Sequence of chain 1.C:
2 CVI

The protein below binds the small molecule below.
Small molecule (SMILES): CC(C)CCCC(C)CCCC(C)C[C@@H](O)P(=O)(O)O

Binding-site contacts:
Ligand atom C4 contacts residue HIS157 of chain 1.A at 4.1 Å.
Ligand atom O3P contacts residue TYR300 of chain 1.B at 3.9 Å.
Ligand atom O1P contacts residue ARG291 of chain 1.B at 3.5 Å (salt-bridge).
Ligand atom C7 contacts residue HIS248 of chain 1.B at 3.9 Å.
Ligand atom C6 contacts residue HIS248 of chain 1.B at 3.5 Å.
Ligand atom C15 contacts residue TRP303 of chain 1.B at 3.9 Å (hydrophobic).
Ligand atom C13 contacts residue TRP303 of chain 1.B at 3.9 Å (hydrophobic).
Ligand atom C13 contacts residue CYS254 of chain 1.B at 4.0 Å (hydrophobic).
Ligand atom C12 contacts residue TRP303 of chain 1.B at 3.5 Å (hydrophobic).
Ligand atom C14 contacts residue ILE4 of chain 1.C at 3.6 Å (hydrophobic).
Ligand atom C8 contacts residue ILE4 of chain 1.C at 3.8 Å (hydrophobic).
Ligand atom C10 contacts residue GLY250 of chain 1.B at 3.5 Å.
Ligand atom C9 contacts residue TYR361 of chain 1.B at 3.6 Å (hydrophobic).
Ligand atom C14 contacts residue ARG202 of chain 1.B at 3.8 Å.
Ligand atom O2P contacts residue HIS248 of chain 1.B at 2.9 Å (h-bond).
Ligand atom C5 contacts residue TYR122 of chain 1.A at 2.8 Å (hydrophobic).
Ligand atom C3 contacts residue HIS248 of chain 1.B at 3.9 Å.
Ligand atom C5 contacts residue VAL3 of chain 1.C at 3.9 Å (hydrophobic).
Ligand atom P contacts residue ARG291 of chain 1.B at 3.8 Å.
Ligand atom C5 contacts residue TYR251 of chain 1.B at 3.8 Å (hydrophobic).
Ligand atom C15 contacts residue TYR205 of chain 1.B at 3.6 Å (hydrophobic).
Ligand atom O1 contacts residue HIS157 of chain 1.A at 4.1 Å.
Ligand atom C6 contacts residue TYR122 of chain 1.A at 4.0 Å (hydrophobic).
Ligand atom C11 contacts residue ILE4 of chain 1.C at 3.8 Å (hydrophobic).
Ligand atom C9 contacts residue TRP303 of chain 1.B at 3.7 Å (hydrophobic).
Ligand atom C15 contacts residue CYS254 of chain 1.B at 3.9 Å (hydrophobic).
Ligand atom C10 contacts residue TRP303 of chain 1.B at 4.0 Å (hydrophobic).
Ligand atom C4 contacts residue TYR251 of chain 1.B at 3.7 Å (hydrophobic).
Ligand atom O1 contacts residue LYS120 of chain 1.A at 3.9 Å.
Ligand atom P contacts residue HIS248 of chain 1.B at 4.0 Å.
Ligand atom C3 contacts residue TYR122 of chain 1.A at 3.8 Å (hydrophobic).
Ligand atom O1P contacts residue LYS120 of chain 1.A at 3.1 Å (salt-bridge).
Ligand atom C9 contacts residue ILE4 of chain 1.C at 3.3 Å (hydrophobic).
Ligand atom O2P contacts residue ARG291 of chain 1.B at 3.2 Å (salt-bridge).
Ligand atom O2P contacts residue TYR300 of chain 1.B at 3.8 Å.
Ligand atom C2 contacts residue HIS248 of chain 1.B at 3.9 Å.
Ligand atom C14 contacts residue TRP102 of chain 1.B at 4.0 Å (hydrophobic).
Ligand atom C12 contacts residue CYS254 of chain 1.B at 3.7 Å (hydrophobic).
Ligand atom C8 contacts residue GLY250 of chain 1.B at 3.8 Å.
Ligand atom C4 contacts residue TYR156 of chain 1.A at 3.5 Å (hydrophobic).

Sequence of chain 1.A:
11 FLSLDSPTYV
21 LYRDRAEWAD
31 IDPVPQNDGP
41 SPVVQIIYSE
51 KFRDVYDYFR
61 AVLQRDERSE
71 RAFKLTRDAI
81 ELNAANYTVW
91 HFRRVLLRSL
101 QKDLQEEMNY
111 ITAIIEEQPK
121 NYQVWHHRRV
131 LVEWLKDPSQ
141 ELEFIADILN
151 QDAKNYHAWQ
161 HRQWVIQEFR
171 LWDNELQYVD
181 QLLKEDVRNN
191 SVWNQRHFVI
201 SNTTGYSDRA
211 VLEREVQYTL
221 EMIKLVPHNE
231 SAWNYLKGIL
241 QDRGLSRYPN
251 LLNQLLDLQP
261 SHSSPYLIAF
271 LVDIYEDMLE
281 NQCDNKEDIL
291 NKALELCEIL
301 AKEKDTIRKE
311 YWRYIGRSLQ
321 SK

Sequence of chain 1.B:
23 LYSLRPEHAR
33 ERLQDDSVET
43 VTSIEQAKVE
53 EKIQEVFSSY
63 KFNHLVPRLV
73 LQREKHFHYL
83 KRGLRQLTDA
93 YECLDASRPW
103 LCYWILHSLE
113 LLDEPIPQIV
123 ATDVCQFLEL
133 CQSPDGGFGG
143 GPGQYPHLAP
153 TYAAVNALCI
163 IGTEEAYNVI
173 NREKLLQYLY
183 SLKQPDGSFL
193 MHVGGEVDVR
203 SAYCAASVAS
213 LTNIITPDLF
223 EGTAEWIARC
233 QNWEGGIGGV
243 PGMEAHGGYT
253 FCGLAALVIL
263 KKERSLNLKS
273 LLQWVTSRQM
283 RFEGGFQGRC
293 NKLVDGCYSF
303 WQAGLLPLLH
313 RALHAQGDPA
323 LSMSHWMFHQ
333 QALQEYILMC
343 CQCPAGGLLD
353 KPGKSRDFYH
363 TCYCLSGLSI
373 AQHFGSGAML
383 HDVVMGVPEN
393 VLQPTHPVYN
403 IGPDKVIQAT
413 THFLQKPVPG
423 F